This protein binds this small molecule.
Small molecule (SMILES): CC(=O)N[C@H]1[C@H]([C@H](O)[C@H](O)CO)O[C@@](O[C@H]2[C@@H](O)[C@@H](CO)O[C@@H](O[C@H]3[C@H](O)[C@@H](O)[C@H](O)O[C@@H]3CO)[C@@H]2O)(C(=O)O)C[C@@H]1O

Binding-site contacts:
Ligand atom C4 contacts residue VAL296 of chain 3.A at 4.2 Å (hydrophobic).
Ligand atom O4 contacts residue VAL296 of chain 3.A at 3.7 Å.
Ligand atom O1B contacts residue TYR72 of chain 3.A at 4.1 Å.
Ligand atom O6 contacts residue ASN93 of chain 3.A at 2.9 Å (h-bond).
Ligand atom C4 contacts residue GLY78 of chain 3.A at 3.6 Å.
Ligand atom C1 contacts residue ARG77 of chain 3.A at 3.5 Å.
Ligand atom O10 contacts residue ASN293 of chain 3.A at 4.3 Å.
Ligand atom O3 contacts residue GLY78 of chain 3.A at 3.6 Å.
Ligand atom C6 contacts residue ASN93 of chain 3.A at 3.1 Å.
Ligand atom C1 contacts residue TYR72 of chain 3.A at 4.1 Å (hydrophobic).
Ligand atom C3 contacts residue ARG77 of chain 3.A at 3.8 Å.
Ligand atom O4 contacts residue GLY78 of chain 3.A at 3.3 Å.
Ligand atom C6 contacts residue TYR72 of chain 3.A at 3.9 Å (hydrophobic).
Ligand atom C3 contacts residue VAL296 of chain 3.A at 3.4 Å (hydrophobic).
Ligand atom O4 contacts residue THR291 of chain 3.A at 3.5 Å.
Ligand atom C11 contacts residue TYR72 of chain 3.A at 3.9 Å (hydrophobic).
Ligand atom O1A contacts residue GLY78 of chain 3.A at 3.4 Å (h-bond).
Ligand atom O4 contacts residue ASN80 of chain 3.A at 4.1 Å.
Ligand atom C5 contacts residue TYR72 of chain 3.A at 3.7 Å (hydrophobic).
Ligand atom C1 contacts residue GLY78 of chain 3.A at 4.2 Å.
Ligand atom O8 contacts residue ARG77 of chain 3.A at 3.3 Å (salt-bridge).
Ligand atom C4 contacts residue HIS298 of chain 3.A at 3.6 Å.
Ligand atom O4 contacts residue ILE79 of chain 3.A at 3.7 Å.
Ligand atom C3 contacts residue GLY78 of chain 3.A at 3.7 Å.
Ligand atom C5 contacts residue ASN93 of chain 3.A at 3.6 Å.
Ligand atom O8 contacts residue TYR72 of chain 3.A at 3.9 Å.
Ligand atom N5 contacts residue TYR72 of chain 3.A at 2.9 Å (h-bond).
Ligand atom C4 contacts residue ARG77 of chain 3.A at 4.3 Å.
Ligand atom O1B contacts residue ARG77 of chain 3.A at 3.0 Å (salt-bridge).
Ligand atom O4 contacts residue HIS298 of chain 3.A at 2.7 Å (h-bond).
Ligand atom C3 contacts residue GLY78 of chain 3.A at 4.2 Å.
Ligand atom C6 contacts residue THR94 of chain 3.A at 3.9 Å.
Ligand atom C4 contacts residue TYR72 of chain 3.A at 3.7 Å (hydrophobic).
Ligand atom O4 contacts residue TYR72 of chain 3.A at 4.2 Å.
Ligand atom C2 contacts residue GLY78 of chain 3.A at 4.1 Å.
Ligand atom O1A contacts residue ARG77 of chain 3.A at 3.1 Å.
Ligand atom C10 contacts residue TYR72 of chain 3.A at 3.8 Å (hydrophobic).
Ligand atom C11 contacts residue ASP85 of chain 3.B at 3.5 Å.
Ligand atom O1A contacts residue TYR72 of chain 3.A at 3.7 Å.
Ligand atom C3 contacts residue HIS298 of chain 3.A at 4.1 Å.

Sequence of chain 3.A:
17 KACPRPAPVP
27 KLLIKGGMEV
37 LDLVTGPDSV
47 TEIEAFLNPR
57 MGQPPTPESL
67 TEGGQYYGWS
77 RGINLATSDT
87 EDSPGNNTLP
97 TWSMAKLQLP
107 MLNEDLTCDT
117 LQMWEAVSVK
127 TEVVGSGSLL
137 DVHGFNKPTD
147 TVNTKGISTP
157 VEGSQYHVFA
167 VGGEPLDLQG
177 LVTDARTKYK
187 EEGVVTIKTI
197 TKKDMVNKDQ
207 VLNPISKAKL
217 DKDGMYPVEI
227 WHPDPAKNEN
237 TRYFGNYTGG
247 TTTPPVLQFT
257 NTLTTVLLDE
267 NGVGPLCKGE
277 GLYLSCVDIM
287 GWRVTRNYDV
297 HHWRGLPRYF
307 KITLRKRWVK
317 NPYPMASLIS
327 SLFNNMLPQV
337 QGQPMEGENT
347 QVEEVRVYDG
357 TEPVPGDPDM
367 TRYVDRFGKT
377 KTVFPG

Sequence of chain 3.B:
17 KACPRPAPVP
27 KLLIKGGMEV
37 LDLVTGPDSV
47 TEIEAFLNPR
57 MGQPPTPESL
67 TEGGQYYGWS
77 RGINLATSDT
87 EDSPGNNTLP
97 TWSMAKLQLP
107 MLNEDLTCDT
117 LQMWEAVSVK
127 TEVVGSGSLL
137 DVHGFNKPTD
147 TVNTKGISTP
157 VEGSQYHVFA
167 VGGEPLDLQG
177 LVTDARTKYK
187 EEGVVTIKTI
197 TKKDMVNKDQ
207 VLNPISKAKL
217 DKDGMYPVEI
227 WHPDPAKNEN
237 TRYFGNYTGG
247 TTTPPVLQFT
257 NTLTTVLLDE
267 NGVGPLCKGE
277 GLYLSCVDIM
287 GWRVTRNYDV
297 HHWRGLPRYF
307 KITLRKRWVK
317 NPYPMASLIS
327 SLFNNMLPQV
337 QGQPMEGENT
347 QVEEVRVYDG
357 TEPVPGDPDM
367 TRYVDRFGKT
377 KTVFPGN